Sequence of chain 1.A:
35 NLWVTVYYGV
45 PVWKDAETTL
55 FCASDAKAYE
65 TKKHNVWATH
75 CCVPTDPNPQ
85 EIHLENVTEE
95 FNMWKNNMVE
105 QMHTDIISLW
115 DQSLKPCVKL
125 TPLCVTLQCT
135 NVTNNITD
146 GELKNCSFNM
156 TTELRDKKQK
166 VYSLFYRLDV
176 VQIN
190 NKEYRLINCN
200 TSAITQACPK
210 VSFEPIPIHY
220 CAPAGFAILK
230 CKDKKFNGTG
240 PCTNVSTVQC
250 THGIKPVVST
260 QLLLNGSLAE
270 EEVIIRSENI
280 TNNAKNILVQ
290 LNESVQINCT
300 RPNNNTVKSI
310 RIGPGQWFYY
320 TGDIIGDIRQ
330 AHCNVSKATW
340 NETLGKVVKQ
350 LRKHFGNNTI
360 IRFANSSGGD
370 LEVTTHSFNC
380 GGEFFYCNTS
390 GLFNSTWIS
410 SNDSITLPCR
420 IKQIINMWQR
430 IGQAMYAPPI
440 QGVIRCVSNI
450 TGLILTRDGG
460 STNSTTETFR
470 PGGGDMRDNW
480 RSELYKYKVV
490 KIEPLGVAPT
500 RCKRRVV

The small molecule below binds the protein below.
Small molecule (SMILES): CC(=O)N[C@@H]1[C@@H](O)[C@H](O)[C@@H](CO)O[C@H]1O

Binding-site contacts:
Ligand atom C3 contacts residue GLU270 of chain 1.A at 4.2 Å.
Ligand atom C1 contacts residue ASN291 of chain 1.A at 1.5 Å.
Ligand atom C1 contacts residue GLU292 of chain 1.A at 4.1 Å.
Ligand atom C7 contacts residue GLU292 of chain 1.A at 4.0 Å.
Ligand atom C4 contacts residue GLU270 of chain 1.A at 3.9 Å.
Ligand atom C4 contacts residue ASN291 of chain 1.A at 4.2 Å.
Ligand atom O6 contacts residue LYS348 of chain 1.A at 4.3 Å.
Ligand atom N2 contacts residue ASN291 of chain 1.A at 2.8 Å (h-bond).
Ligand atom O5 contacts residue VAL272 of chain 1.A at 4.2 Å.
Ligand atom C2 contacts residue ASN291 of chain 1.A at 2.4 Å.
Ligand atom C8 contacts residue ASN291 of chain 1.A at 3.7 Å.
Ligand atom O5 contacts residue ASN291 of chain 1.A at 2.4 Å (h-bond).
Ligand atom C1 contacts residue GLU270 of chain 1.A at 3.5 Å.
Ligand atom O5 contacts residue GLU271 of chain 1.A at 3.6 Å.
Ligand atom C1 contacts residue GLU271 of chain 1.A at 4.2 Å.
Ligand atom O5 contacts residue GLU270 of chain 1.A at 3.2 Å (salt-bridge).
Ligand atom C6 contacts residue GLU270 of chain 1.A at 4.4 Å.
Ligand atom C3 contacts residue GLU292 of chain 1.A at 3.9 Å.
Ligand atom C5 contacts residue LYS345 of chain 1.A at 4.1 Å.
Ligand atom C2 contacts residue GLU270 of chain 1.A at 3.4 Å.
Ligand atom N2 contacts residue GLU292 of chain 1.A at 3.1 Å (salt-bridge).
Ligand atom C8 contacts residue GLU292 of chain 1.A at 3.7 Å.
Ligand atom N2 contacts residue GLU270 of chain 1.A at 4.5 Å.
Ligand atom O7 contacts residue ASN291 of chain 1.A at 3.4 Å (h-bond).
Ligand atom O3 contacts residue GLU292 of chain 1.A at 4.5 Å.
Ligand atom C7 contacts residue ASN291 of chain 1.A at 3.2 Å.
Ligand atom C6 contacts residue LYS345 of chain 1.A at 4.4 Å.
Ligand atom C5 contacts residue ASN291 of chain 1.A at 3.7 Å.
Ligand atom C5 contacts residue GLU270 of chain 1.A at 4.0 Å.
Ligand atom C3 contacts residue ASN291 of chain 1.A at 3.7 Å.
Ligand atom O7 contacts residue GLU270 of chain 1.A at 3.8 Å.
Ligand atom C2 contacts residue GLU292 of chain 1.A at 3.9 Å.